Binding-site contacts:
Ligand atom C23 contacts residue ALA49 of chain 1.H at 3.9 Å (hydrophobic).
Ligand atom N1 contacts residue ALA49 of chain 1.H at 3.8 Å.
Ligand atom O28 contacts residue THR1 of chain 1.H at 2.3 Å (h-bond).
Ligand atom C14 contacts residue GLN22 of chain 1.H at 3.8 Å.
Ligand atom C24 contacts residue THR52 of chain 1.H at 3.6 Å.
Ligand atom C16 contacts residue THR48 of chain 1.H at 3.7 Å.
Ligand atom C10 contacts residue GLY47 of chain 1.H at 3.4 Å.
Ligand atom N20 contacts residue THR1 of chain 1.H at 3.7 Å.
Ligand atom C24 contacts residue GLY47 of chain 1.H at 3.6 Å.
Ligand atom C25 contacts residue CYS31 of chain 1.H at 3.7 Å (hydrophobic).
Ligand atom C6 contacts residue ASP125 of chain 1.I at 3.9 Å.
Ligand atom O19 contacts residue SER20 of chain 1.H at 3.1 Å (h-bond).
Ligand atom B26 contacts residue THR1 of chain 1.H at 1.4 Å.
Ligand atom C18 contacts residue GLY47 of chain 1.H at 3.5 Å.
Ligand atom C17 contacts residue GLY47 of chain 1.H at 3.8 Å.
Ligand atom C21 contacts residue THR1 of chain 1.H at 2.4 Å.
Ligand atom C12 contacts residue THR21 of chain 1.H at 3.9 Å.
Ligand atom C22 contacts residue GLY47 of chain 1.H at 3.7 Å.
Ligand atom C6 contacts residue CYS129 of chain 1.I at 3.8 Å (hydrophobic).
Ligand atom N9 contacts residue THR21 of chain 1.H at 3.1 Å (h-bond).
Ligand atom N20 contacts residue GLY47 of chain 1.H at 2.7 Å (h-bond).
Ligand atom C3 contacts residue THR21 of chain 1.H at 3.7 Å.
Ligand atom C22 contacts residue THR1 of chain 1.H at 2.8 Å.
Ligand atom N4 contacts residue GLN22 of chain 1.H at 3.8 Å.
Ligand atom O27 contacts residue GLY47 of chain 1.H at 3.1 Å (h-bond).
Ligand atom C10 contacts residue THR21 of chain 1.H at 3.7 Å.
Ligand atom N1 contacts residue SER20 of chain 1.H at 3.9 Å.
Ligand atom O19 contacts residue THR21 of chain 1.H at 3.0 Å (h-bond).
Ligand atom C2 contacts residue SER20 of chain 1.H at 3.9 Å.
Ligand atom C21 contacts residue GLY47 of chain 1.H at 3.7 Å.
Ligand atom C13 contacts residue THR21 of chain 1.H at 3.6 Å.
Ligand atom N1 contacts residue CYS129 of chain 1.I at 3.8 Å.
Ligand atom O27 contacts residue THR1 of chain 1.H at 2.4 Å (h-bond).
Ligand atom C24 contacts residue GLY45 of chain 1.H at 3.8 Å.
Ligand atom C5 contacts residue ASP125 of chain 1.I at 3.8 Å.
Ligand atom C11 contacts residue THR21 of chain 1.H at 3.3 Å.
Ligand atom O8 contacts residue ALA49 of chain 1.H at 3.0 Å (h-bond).
Ligand atom C23 contacts residue GLY47 of chain 1.H at 3.6 Å.
Ligand atom N9 contacts residue SER20 of chain 1.H at 3.9 Å.
Ligand atom C24 contacts residue ALA49 of chain 1.H at 3.5 Å (hydrophobic).

Sequence of chain 1.I:
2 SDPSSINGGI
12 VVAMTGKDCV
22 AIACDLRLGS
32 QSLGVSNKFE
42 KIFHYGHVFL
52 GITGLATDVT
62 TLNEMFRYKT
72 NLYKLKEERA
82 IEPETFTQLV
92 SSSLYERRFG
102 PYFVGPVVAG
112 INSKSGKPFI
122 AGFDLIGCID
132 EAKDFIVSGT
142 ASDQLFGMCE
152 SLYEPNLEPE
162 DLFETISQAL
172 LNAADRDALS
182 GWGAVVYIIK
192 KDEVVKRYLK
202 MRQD

Sequence of chain 1.H:
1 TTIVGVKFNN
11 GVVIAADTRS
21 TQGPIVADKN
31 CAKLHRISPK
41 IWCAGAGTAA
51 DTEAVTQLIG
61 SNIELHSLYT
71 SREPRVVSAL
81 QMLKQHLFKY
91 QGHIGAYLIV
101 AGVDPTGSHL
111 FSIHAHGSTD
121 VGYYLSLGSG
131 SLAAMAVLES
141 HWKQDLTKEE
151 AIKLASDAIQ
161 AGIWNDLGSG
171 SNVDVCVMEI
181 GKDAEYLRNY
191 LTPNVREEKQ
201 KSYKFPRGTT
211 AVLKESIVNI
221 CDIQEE

A small-molecule ligand and the protein it binds are described below.
Small molecule (SMILES): CC(C)C[C@H](NC(=O)[C@H](Cc1ccccc1)NC(=O)c1cnccn1)B(O)O